Sequence of chain 1.A:
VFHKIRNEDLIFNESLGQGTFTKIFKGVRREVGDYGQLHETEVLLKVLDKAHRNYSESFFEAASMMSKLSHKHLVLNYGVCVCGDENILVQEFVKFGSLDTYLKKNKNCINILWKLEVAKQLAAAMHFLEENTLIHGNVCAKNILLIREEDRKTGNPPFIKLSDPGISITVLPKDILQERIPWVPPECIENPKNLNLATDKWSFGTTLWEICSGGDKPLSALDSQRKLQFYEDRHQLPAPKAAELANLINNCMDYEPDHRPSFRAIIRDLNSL

The small molecule below binds the protein below.
Small molecule (SMILES): CCN(CC)C(=O)c1ccc(Nc2nc(OCC3CCCCC3)c3[nH]cnc3n2)cc1

Binding-site contacts:
Ligand atom CAJ contacts residue ILE24 of chain 1.A at 3.5 Å (hydrophobic).
Ligand atom CAE contacts residue GLY97 of chain 1.A at 3.7 Å.
Ligand atom C4 contacts residue GLU92 of chain 1.A at 3.7 Å.
Ligand atom CAI contacts residue GLY17 of chain 1.A at 3.9 Å.
Ligand atom N9 contacts residue LEU44 of chain 1.A at 3.5 Å.
Ligand atom CAD contacts residue VAL94 of chain 1.A at 3.1 Å (hydrophobic).
Ligand atom CAD contacts residue GLY97 of chain 1.A at 3.4 Å.
Ligand atom C6 contacts residue LEU145 of chain 1.A at 3.7 Å (hydrophobic).
Ligand atom N2 contacts residue GLY97 of chain 1.A at 3.7 Å.
Ligand atom CAX contacts residue VAL94 of chain 1.A at 3.5 Å (hydrophobic).
Ligand atom N1 contacts residue GLY97 of chain 1.A at 4.0 Å.
Ligand atom N9 contacts residue LEU145 of chain 1.A at 3.9 Å.
Ligand atom C5 contacts residue LEU44 of chain 1.A at 3.5 Å (hydrophobic).
Ligand atom C4 contacts residue VAL94 of chain 1.A at 3.8 Å (hydrophobic).
Ligand atom N9 contacts residue GLU92 of chain 1.A at 2.7 Å (salt-bridge).
Ligand atom CAP contacts residue SER98 of chain 1.A at 3.9 Å.
Ligand atom CAA contacts residue PHE96 of chain 1.A at 3.6 Å (hydrophobic).
Ligand atom O6 contacts residue LEU145 of chain 1.A at 3.7 Å.
Ligand atom N2 contacts residue VAL94 of chain 1.A at 2.8 Å (h-bond).
Ligand atom CAX contacts residue PHE93 of chain 1.A at 3.6 Å (hydrophobic).
Ligand atom C2 contacts residue VAL94 of chain 1.A at 3.8 Å (hydrophobic).
Ligand atom C8 contacts residue GLN91 of chain 1.A at 3.3 Å.
Ligand atom CAN contacts residue ILE24 of chain 1.A at 4.0 Å (hydrophobic).
Ligand atom CAI contacts residue LEU16 of chain 1.A at 3.2 Å (hydrophobic).
Ligand atom CAL contacts residue PHE96 of chain 1.A at 3.7 Å (hydrophobic).
Ligand atom N3 contacts residue PHE93 of chain 1.A at 3.8 Å.
Ligand atom CAF contacts residue GLY97 of chain 1.A at 4.0 Å.
Ligand atom C4 contacts residue LEU44 of chain 1.A at 3.5 Å (hydrophobic).
Ligand atom N3 contacts residue VAL94 of chain 1.A at 3.0 Å (h-bond).
Ligand atom CAD contacts residue LYS95 of chain 1.A at 3.4 Å.
Ligand atom N2 contacts residue PHE93 of chain 1.A at 3.6 Å.
Ligand atom C8 contacts residue LEU44 of chain 1.A at 3.7 Å (hydrophobic).
Ligand atom C8 contacts residue LEU145 of chain 1.A at 3.7 Å (hydrophobic).
Ligand atom N7 contacts residue LEU44 of chain 1.A at 3.6 Å.
Ligand atom CAD contacts residue PHE93 of chain 1.A at 3.5 Å (hydrophobic).
Ligand atom CAX contacts residue GLY97 of chain 1.A at 3.4 Å.
Ligand atom CAF contacts residue LYS95 of chain 1.A at 3.6 Å.
Ligand atom C8 contacts residue GLU92 of chain 1.A at 3.7 Å.
Ligand atom C5 contacts residue LEU145 of chain 1.A at 3.7 Å (hydrophobic).
Ligand atom N7 contacts residue LEU145 of chain 1.A at 3.8 Å.